Sequence of chain 8.T:
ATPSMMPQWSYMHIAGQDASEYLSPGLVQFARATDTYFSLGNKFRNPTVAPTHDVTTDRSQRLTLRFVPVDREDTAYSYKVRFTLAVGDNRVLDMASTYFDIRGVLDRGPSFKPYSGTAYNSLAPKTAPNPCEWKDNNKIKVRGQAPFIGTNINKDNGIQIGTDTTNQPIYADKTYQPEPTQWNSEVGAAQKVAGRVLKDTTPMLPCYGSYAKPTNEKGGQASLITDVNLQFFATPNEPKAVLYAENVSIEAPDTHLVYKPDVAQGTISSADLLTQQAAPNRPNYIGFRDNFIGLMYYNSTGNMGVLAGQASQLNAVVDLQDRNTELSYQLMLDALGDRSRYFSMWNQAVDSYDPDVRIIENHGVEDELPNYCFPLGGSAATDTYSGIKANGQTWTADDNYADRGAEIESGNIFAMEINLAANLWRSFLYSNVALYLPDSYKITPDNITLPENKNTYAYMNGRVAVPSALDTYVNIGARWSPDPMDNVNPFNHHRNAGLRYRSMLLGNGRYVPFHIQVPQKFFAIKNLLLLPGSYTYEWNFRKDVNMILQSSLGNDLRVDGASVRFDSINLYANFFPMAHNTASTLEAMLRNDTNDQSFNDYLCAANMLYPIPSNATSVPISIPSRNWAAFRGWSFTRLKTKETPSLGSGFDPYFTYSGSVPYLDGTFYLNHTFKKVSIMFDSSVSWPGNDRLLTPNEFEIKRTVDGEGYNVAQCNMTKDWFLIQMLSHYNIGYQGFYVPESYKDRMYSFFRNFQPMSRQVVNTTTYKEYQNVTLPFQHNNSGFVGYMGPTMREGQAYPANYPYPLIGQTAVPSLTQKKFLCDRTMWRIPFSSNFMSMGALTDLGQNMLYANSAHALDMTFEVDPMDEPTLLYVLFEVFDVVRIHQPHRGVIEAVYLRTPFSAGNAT

Binding-site contacts:
Ligand atom N contacts residue TYR619 of chain 8.T at 3.4 Å.
Ligand atom CA contacts residue ARG649 of chain 8.T at 3.9 Å.
Ligand atom CG contacts residue GLU894 of chain 8.T at 3.8 Å.
Ligand atom CB contacts residue ARG649 of chain 8.T at 3.8 Å.
Ligand atom CA contacts residue ASN617 of chain 8.T at 4.2 Å.
Ligand atom CG contacts residue ARG46 of chain 8.V at 3.7 Å.
Ligand atom CA contacts residue TYR619 of chain 8.T at 3.6 Å (hydrophobic).
Ligand atom CB contacts residue GLU894 of chain 8.T at 4.2 Å.
Ligand atom CB contacts residue TYR619 of chain 8.T at 4.0 Å (hydrophobic).
Ligand atom O contacts residue ARG649 of chain 8.T at 3.2 Å (salt-bridge).
Ligand atom N contacts residue ASN617 of chain 8.T at 2.8 Å (h-bond).
Ligand atom CB contacts residue PHE896 of chain 8.T at 3.9 Å (hydrophobic).
Ligand atom CE1 contacts residue GLU894 of chain 8.T at 4.3 Å.
Ligand atom CA contacts residue ARG649 of chain 8.T at 4.0 Å.
Ligand atom C contacts residue TYR619 of chain 8.T at 3.4 Å (hydrophobic).
Ligand atom CA contacts residue CYS621 of chain 8.T at 3.1 Å (hydrophobic).
Ligand atom ND1 contacts residue GLU894 of chain 8.T at 3.9 Å.
Ligand atom CB contacts residue ARG649 of chain 8.T at 3.6 Å.
Ligand atom CB contacts residue CYS621 of chain 8.T at 3.7 Å (hydrophobic).
Ligand atom N contacts residue ASP618 of chain 8.T at 3.5 Å (salt-bridge).
Ligand atom O contacts residue TYR619 of chain 8.T at 3.9 Å.
Ligand atom N contacts residue ARG649 of chain 8.T at 3.8 Å.
Ligand atom CE1 contacts residue MET843 of chain 8.T at 4.1 Å (hydrophobic).
Ligand atom CE1 contacts residue LEU348 of chain 8.T at 4.0 Å (hydrophobic).
Ligand atom C contacts residue ARG649 of chain 8.T at 4.2 Å.
Ligand atom CD contacts residue ARG46 of chain 8.V at 3.9 Å.
Ligand atom ND1 contacts residue LEU348 of chain 8.T at 4.2 Å.
Ligand atom CG contacts residue PHE896 of chain 8.T at 3.4 Å (hydrophobic).
Ligand atom N contacts residue TYR619 of chain 8.T at 3.7 Å.
Ligand atom O contacts residue ARG845 of chain 8.T at 4.2 Å.
Ligand atom CD2 contacts residue ARG845 of chain 8.T at 3.8 Å.
Ligand atom CA contacts residue TYR619 of chain 8.T at 3.8 Å (hydrophobic).
Ligand atom CB contacts residue TYR619 of chain 8.T at 3.1 Å (hydrophobic).
Ligand atom CD contacts residue ASN617 of chain 8.T at 2.8 Å.
Ligand atom CG contacts residue ASN617 of chain 8.T at 3.6 Å.
Ligand atom C contacts residue ARG649 of chain 8.T at 3.8 Å.
Ligand atom N contacts residue CYS621 of chain 8.T at 3.2 Å (h-bond).
Ligand atom CD2 contacts residue GLU894 of chain 8.T at 4.2 Å.
Ligand atom CD contacts residue CYS621 of chain 8.T at 4.2 Å (hydrophobic).
Ligand atom C contacts residue ASN617 of chain 8.T at 4.2 Å.

Sequence of chain 8.V:
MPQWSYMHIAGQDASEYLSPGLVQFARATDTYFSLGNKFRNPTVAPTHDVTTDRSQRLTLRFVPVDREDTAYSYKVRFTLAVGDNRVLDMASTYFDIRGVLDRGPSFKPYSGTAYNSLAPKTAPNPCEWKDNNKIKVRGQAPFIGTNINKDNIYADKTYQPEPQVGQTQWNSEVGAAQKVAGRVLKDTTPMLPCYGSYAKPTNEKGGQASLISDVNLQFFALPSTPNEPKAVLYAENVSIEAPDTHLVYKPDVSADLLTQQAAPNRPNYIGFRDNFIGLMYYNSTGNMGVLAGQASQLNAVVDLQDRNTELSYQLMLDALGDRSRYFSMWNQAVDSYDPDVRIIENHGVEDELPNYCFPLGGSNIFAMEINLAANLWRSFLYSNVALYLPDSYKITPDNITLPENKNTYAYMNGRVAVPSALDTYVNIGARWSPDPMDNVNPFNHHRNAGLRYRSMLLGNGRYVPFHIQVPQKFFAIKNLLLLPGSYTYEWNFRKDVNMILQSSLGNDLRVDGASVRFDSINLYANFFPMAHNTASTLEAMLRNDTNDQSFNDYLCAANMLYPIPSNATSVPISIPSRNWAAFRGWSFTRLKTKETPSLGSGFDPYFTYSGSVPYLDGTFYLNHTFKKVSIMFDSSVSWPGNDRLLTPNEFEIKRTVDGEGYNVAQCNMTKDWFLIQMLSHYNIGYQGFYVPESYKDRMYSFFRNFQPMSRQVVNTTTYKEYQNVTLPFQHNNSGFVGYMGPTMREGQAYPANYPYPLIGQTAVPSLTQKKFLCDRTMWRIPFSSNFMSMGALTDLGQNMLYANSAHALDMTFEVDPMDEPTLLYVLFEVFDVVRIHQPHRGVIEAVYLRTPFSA

A small-molecule ligand and the protein it binds are described below.
Small molecule (SMILES): NC(N)=NCCC[C@H](NC(=O)[C@@H]1CCCN1)C(=O)N[C@H](C=O)CC1=NC=NC1